Sequence of chain 3.C:
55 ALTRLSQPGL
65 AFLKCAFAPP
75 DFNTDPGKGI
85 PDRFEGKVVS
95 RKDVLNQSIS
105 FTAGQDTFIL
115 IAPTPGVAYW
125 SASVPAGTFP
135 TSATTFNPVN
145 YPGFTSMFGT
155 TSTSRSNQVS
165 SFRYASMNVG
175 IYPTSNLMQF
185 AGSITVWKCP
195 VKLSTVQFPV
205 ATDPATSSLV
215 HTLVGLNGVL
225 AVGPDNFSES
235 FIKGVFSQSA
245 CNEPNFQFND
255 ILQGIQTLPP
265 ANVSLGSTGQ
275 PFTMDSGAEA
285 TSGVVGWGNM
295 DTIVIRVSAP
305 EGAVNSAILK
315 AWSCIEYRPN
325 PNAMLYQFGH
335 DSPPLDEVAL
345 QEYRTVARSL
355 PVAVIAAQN

Sequence of chain 42.C:
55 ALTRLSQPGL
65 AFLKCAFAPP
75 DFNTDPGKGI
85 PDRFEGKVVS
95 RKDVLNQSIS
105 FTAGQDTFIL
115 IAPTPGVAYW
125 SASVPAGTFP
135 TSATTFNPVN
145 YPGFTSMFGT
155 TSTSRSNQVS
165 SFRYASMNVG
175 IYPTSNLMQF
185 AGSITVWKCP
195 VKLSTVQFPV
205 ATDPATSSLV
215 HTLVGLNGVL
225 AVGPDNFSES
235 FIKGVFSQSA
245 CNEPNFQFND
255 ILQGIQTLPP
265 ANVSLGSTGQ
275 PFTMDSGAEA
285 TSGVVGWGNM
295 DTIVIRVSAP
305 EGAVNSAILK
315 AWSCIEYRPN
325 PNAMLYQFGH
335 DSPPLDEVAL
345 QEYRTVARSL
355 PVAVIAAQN

This protein binds this small molecule.
Small molecule (SMILES): Nc1ccn([C@@H]2O[C@H](CO[P](=O)(O)O[C@H]3[C@@H](O)[C@H](n4ccc(=O)[nH]c4=O)O[C@@H]3CO[P](=O)(O)O[C@H]3[C@@H](O)[C@H](n4cnc5c(N)ncnc54)O[C@@H]3CO)[C@@H](O[P](=O)(O)OC[C@H]3O[C@@H](n4ccc(=O)[nH]c4=O)[C@H](O)[C@@H]3O)[C@H]2O)c(=O)n1.O=c1ccn([C@@H]2O[C@H](CO[P](=O)(O)O[C@H]3[C@@H](O)[C@H](n4ccc(=O)[nH]c4=O)O[C@@H]3CO[P](=O)(O)O[C@H]3[C@@H](O)[C@H](n4ccc(=O)[nH]c4=O)O[C@@H]3CO)[C@@H](O)[C@H]2O)c(=O)[nH]1

Binding-site contacts:
Ligand atom C2 contacts residue U2 of chain 42.G at 3.6 Å.
Ligand atom C2 contacts residue U1 of chain 42.G at 3.9 Å.
Ligand atom C2 contacts residue GLN61 of chain 3.C at 3.9 Å.
Ligand atom O4 contacts residue A4 of chain 42.G at 2.6 Å (h-bond).
Ligand atom C4 contacts residue A4 of chain 42.G at 3.2 Å.
Ligand atom C6 contacts residue U5 of chain 42.G at 3.6 Å.
Ligand atom C6 contacts residue U2 of chain 42.G at 3.4 Å.
Ligand atom C4 contacts residue U5 of chain 42.G at 3.7 Å.
Ligand atom N3 contacts residue A4 of chain 42.G at 3.8 Å.
Ligand atom OP1 contacts residue PHE76 of chain 3.C at 3.7 Å.
Ligand atom N3 contacts residue U2 of chain 42.G at 3.6 Å.
Ligand atom O2' contacts residue THR57 of chain 3.C at 3.2 Å.
Ligand atom OP1 contacts residue LEU56 of chain 3.C at 2.8 Å.
Ligand atom C5 contacts residue U5 of chain 42.G at 3.9 Å.
Ligand atom C2 contacts residue U3 of chain 42.G at 3.8 Å.
Ligand atom OP1 contacts residue LYS68 of chain 3.C at 3.2 Å (salt-bridge).
Ligand atom O2 contacts residue U2 of chain 42.G at 3.6 Å.
Ligand atom N3 contacts residue U5 of chain 42.G at 3.6 Å.
Ligand atom N3 contacts residue C6 of chain 42.G at 3.2 Å (h-bond).
Ligand atom O4 contacts residue U1 of chain 42.G at 2.8 Å (h-bond).
Ligand atom C2 contacts residue A4 of chain 42.G at 3.9 Å.
Ligand atom N1 contacts residue U5 of chain 42.G at 3.7 Å.
Ligand atom OP1 contacts residue LYS12 of chain 3.F at 3.9 Å.
Ligand atom O2 contacts residue U1 of chain 42.G at 2.9 Å (h-bond).
Ligand atom N3 contacts residue GLN61 of chain 3.C at 3.6 Å.
Ligand atom OP1 contacts residue LYS8 of chain 3.F at 3.1 Å.
Ligand atom N1 contacts residue U3 of chain 42.G at 3.8 Å.
Ligand atom OP2 contacts residue LYS8 of chain 3.F at 3.8 Å.
Ligand atom O2 contacts residue C6 of chain 42.G at 2.9 Å (h-bond).
Ligand atom C4 contacts residue U1 of chain 42.G at 3.7 Å.
Ligand atom O2 contacts residue GLN61 of chain 3.C at 3.9 Å.
Ligand atom O2' contacts residue LEU64 of chain 3.C at 3.9 Å.
Ligand atom N6 contacts residue U2 of chain 42.G at 2.6 Å (h-bond).
Ligand atom C6 contacts residue A4 of chain 42.G at 3.7 Å.
Ligand atom C2 contacts residue C6 of chain 42.G at 3.4 Å.
Ligand atom N1 contacts residue U2 of chain 42.G at 2.8 Å.
Ligand atom C5 contacts residue A4 of chain 42.G at 2.8 Å.
Ligand atom N3 contacts residue U1 of chain 42.G at 3.9 Å.
Ligand atom N3 contacts residue U1 of chain 42.G at 3.8 Å.
Ligand atom O4 contacts residue U5 of chain 42.G at 2.8 Å (h-bond).

Sequence of chain 3.F:
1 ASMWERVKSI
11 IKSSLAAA